The small molecule below binds the protein below.
Small molecule (SMILES): C[C@@H](O)[C@H](NC(=O)c1ccc(C#CC#Cc2ccc(N)cc2)cc1)C(=O)NO

Sequence of chain 1.A:
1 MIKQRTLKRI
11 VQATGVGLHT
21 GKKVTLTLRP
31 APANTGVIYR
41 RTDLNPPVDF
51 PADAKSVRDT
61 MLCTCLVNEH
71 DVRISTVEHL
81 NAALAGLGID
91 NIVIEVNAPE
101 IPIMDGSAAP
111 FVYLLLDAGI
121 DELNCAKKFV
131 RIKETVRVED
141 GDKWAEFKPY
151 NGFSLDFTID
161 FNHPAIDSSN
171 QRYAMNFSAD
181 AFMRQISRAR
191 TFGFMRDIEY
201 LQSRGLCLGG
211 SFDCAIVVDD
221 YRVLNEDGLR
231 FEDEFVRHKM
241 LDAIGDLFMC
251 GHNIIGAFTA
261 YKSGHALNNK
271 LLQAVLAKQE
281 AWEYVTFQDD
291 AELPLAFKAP

Binding-site contacts:
Ligand atom C02 contacts residue ZN1 of chain 1.B at 2.8 Å.
Ligand atom O04 contacts residue ZN1 of chain 1.B at 2.2 Å.
Ligand atom C16 contacts residue SER211 of chain 1.A at 3.3 Å.
Ligand atom N03 contacts residue HIS265 of chain 1.A at 2.6 Å (h-bond).
Ligand atom C15 contacts residue ILE198 of chain 1.A at 3.6 Å (hydrophobic).
Ligand atom C11 contacts residue THR191 of chain 1.A at 3.7 Å.
Ligand atom C15 contacts residue GLY210 of chain 1.A at 3.6 Å.
Ligand atom C17 contacts residue SER211 of chain 1.A at 3.4 Å.
Ligand atom C28 contacts residue THR191 of chain 1.A at 3.5 Å.
Ligand atom O04 contacts residue ASP242 of chain 1.A at 2.8 Å (salt-bridge).
Ligand atom O01 contacts residue ASP242 of chain 1.A at 2.9 Å (salt-bridge).
Ligand atom N03 contacts residue ZN1 of chain 1.B at 2.9 Å.
Ligand atom N03 contacts residue GLU78 of chain 1.A at 2.9 Å (salt-bridge).
Ligand atom C26 contacts residue SO41 of chain 1.E at 3.6 Å.
Ligand atom C10 contacts residue THR191 of chain 1.A at 3.0 Å.
Ligand atom O08 contacts residue LEU62 of chain 1.A at 3.6 Å.
Ligand atom O01 contacts residue THR191 of chain 1.A at 2.8 Å (h-bond).
Ligand atom C17 contacts residue GLY210 of chain 1.A at 3.5 Å.
Ligand atom C02 contacts residue THR191 of chain 1.A at 3.5 Å.
Ligand atom C19 contacts residue PHE212 of chain 1.A at 3.6 Å (hydrophobic).
Ligand atom O04 contacts residue HIS79 of chain 1.A at 3.2 Å (h-bond).
Ligand atom C18 contacts residue SER211 of chain 1.A at 3.3 Å.
Ligand atom O27 contacts residue LYS239 of chain 1.A at 2.8 Å (salt-bridge).
Ligand atom O01 contacts residue ZN1 of chain 1.B at 2.1 Å.
Ligand atom O08 contacts residue CYS63 of chain 1.A at 3.2 Å (h-bond).
Ligand atom O04 contacts residue GLU78 of chain 1.A at 2.4 Å (salt-bridge).
Ligand atom O27 contacts residue SO41 of chain 1.E at 2.9 Å (h-bond).
Ligand atom C16 contacts residue GLY210 of chain 1.A at 3.5 Å.
Ligand atom N03 contacts residue CYS63 of chain 1.A at 3.6 Å.
Ligand atom N06 contacts residue THR191 of chain 1.A at 2.9 Å (h-bond).
Ligand atom O04 contacts residue HIS265 of chain 1.A at 3.0 Å (h-bond).
Ligand atom C23 contacts residue GLN202 of chain 1.A at 3.7 Å.
Ligand atom O01 contacts residue HIS238 of chain 1.A at 3.0 Å (h-bond).
Ligand atom C14 contacts residue ILE198 of chain 1.A at 3.4 Å (hydrophobic).
Ligand atom C18 contacts residue PHE212 of chain 1.A at 3.4 Å (hydrophobic).
Ligand atom C15 contacts residue SER211 of chain 1.A at 3.7 Å.
Ligand atom C02 contacts residue ASP242 of chain 1.A at 3.3 Å.
Ligand atom O01 contacts residue HIS79 of chain 1.A at 3.6 Å (h-bond).
Ligand atom C23 contacts residue GLY210 of chain 1.A at 3.4 Å.
Ligand atom N03 contacts residue ASP242 of chain 1.A at 3.3 Å (salt-bridge).